Sequence of chain 1.A:
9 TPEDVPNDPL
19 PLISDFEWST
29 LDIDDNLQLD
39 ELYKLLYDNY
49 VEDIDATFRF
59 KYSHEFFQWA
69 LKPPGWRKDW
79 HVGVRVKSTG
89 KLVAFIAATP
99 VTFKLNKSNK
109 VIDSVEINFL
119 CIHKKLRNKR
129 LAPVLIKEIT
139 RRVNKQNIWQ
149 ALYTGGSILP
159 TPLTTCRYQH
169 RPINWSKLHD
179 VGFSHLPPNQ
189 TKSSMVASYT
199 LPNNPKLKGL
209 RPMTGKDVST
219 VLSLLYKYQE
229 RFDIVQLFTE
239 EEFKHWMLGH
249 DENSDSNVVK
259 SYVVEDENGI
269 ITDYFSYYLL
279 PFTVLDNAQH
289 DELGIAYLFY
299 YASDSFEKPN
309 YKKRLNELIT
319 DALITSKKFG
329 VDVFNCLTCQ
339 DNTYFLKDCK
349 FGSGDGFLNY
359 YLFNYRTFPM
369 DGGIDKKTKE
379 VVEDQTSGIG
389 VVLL

Binding-site contacts:
Ligand atom N22 contacts residue TYR48 of chain 1.A at 3.3 Å (h-bond).
Ligand atom C33 contacts residue PHE181 of chain 1.A at 3.1 Å (hydrophobic).
Ligand atom O1 contacts residue HIS168 of chain 1.A at 3.2 Å (h-bond).
Ligand atom O1 contacts residue ASN333 of chain 1.A at 3.7 Å.
Ligand atom C8 contacts residue TYR166 of chain 1.A at 3.5 Å (hydrophobic).
Ligand atom C9 contacts residue TYR166 of chain 1.A at 3.5 Å (hydrophobic).
Ligand atom C19 contacts residue LEU278 of chain 1.A at 3.7 Å (hydrophobic).
Ligand atom O12 contacts residue TYR295 of chain 1.A at 3.8 Å.
Ligand atom C19 contacts residue LEU392 of chain 1.A at 2.9 Å (hydrophobic).
Ligand atom C11 contacts residue TYR166 of chain 1.A at 3.6 Å (hydrophobic).
Ligand atom C31 contacts residue PHE280 of chain 1.A at 3.6 Å (hydrophobic).
Ligand atom C20 contacts residue LEU392 of chain 1.A at 3.5 Å (hydrophobic).
Ligand atom C2 contacts residue TYR166 of chain 1.A at 3.7 Å (hydrophobic).
Ligand atom C23 contacts residue TYR48 of chain 1.A at 3.8 Å (hydrophobic).
Ligand atom C21 contacts residue TYR60 of chain 1.A at 3.7 Å (hydrophobic).
Ligand atom C7 contacts residue CYS334 of chain 1.A at 3.3 Å (hydrophobic).
Ligand atom C9 contacts residue HIS168 of chain 1.A at 3.8 Å.
Ligand atom C21 contacts residue PHE117 of chain 1.A at 3.2 Å (hydrophobic).
Ligand atom C4 contacts residue TYR166 of chain 1.A at 3.6 Å (hydrophobic).
Ligand atom N16 contacts residue LEU392 of chain 1.A at 2.9 Å (h-bond).
Ligand atom N22 contacts residue TYR60 of chain 1.A at 3.5 Å (h-bond).
Ligand atom C3 contacts residue TYR166 of chain 1.A at 3.5 Å (hydrophobic).
Ligand atom N35 contacts residue ASN333 of chain 1.A at 3.5 Å (h-bond).
Ligand atom O1 contacts residue TYR166 of chain 1.A at 3.6 Å.
Ligand atom C8 contacts residue ASN333 of chain 1.A at 3.5 Å.
Ligand atom C7 contacts residue TYR166 of chain 1.A at 3.7 Å (hydrophobic).
Ligand atom C6 contacts residue TYR166 of chain 1.A at 3.8 Å (hydrophobic).
Ligand atom C15 contacts residue TYR276 of chain 1.A at 3.8 Å (hydrophobic).
Ligand atom C18 contacts residue LEU392 of chain 1.A at 3.1 Å (hydrophobic).
Ligand atom C5 contacts residue TYR166 of chain 1.A at 3.8 Å (hydrophobic).
Ligand atom C7 contacts residue ASN333 of chain 1.A at 3.8 Å.
Ligand atom C14 contacts residue LEU392 of chain 1.A at 3.7 Å (hydrophobic).
Ligand atom C20 contacts residue PHE117 of chain 1.A at 3.5 Å (hydrophobic).
Ligand atom N32 contacts residue PHE280 of chain 1.A at 3.6 Å.
Ligand atom C6 contacts residue LEU335 of chain 1.A at 3.7 Å (hydrophobic).
Ligand atom O30 contacts residue PHE280 of chain 1.A at 3.6 Å.
Ligand atom C17 contacts residue LEU392 of chain 1.A at 3.3 Å (hydrophobic).
Ligand atom C34 contacts residue PHE181 of chain 1.A at 3.5 Å (hydrophobic).
Ligand atom C30 contacts residue ASP51 of chain 1.A at 3.3 Å.
Ligand atom C8 contacts residue HIS168 of chain 1.A at 3.7 Å.

The protein below binds the small molecule below.
Small molecule (SMILES): Cc1c(C(=O)c2nccn2C)oc2cccc(OCCCNCc3cccnc3)c12